Binding-site contacts:
Ligand atom O1 contacts residue VAL31 of chain 43.B at 3.4 Å (h-bond).
Ligand atom O4 contacts residue VAL31 of chain 43.B at 3.3 Å.
Ligand atom C6 contacts residue LEU24 of chain 43.B at 4.5 Å (hydrophobic).
Ligand atom C4 contacts residue VAL31 of chain 43.B at 3.8 Å (hydrophobic).
Ligand atom O1 contacts residue SER70 of chain 43.B at 4.2 Å.
Ligand atom C2 contacts residue VAL31 of chain 43.B at 4.0 Å (hydrophobic).
Ligand atom O3 contacts residue NAG1 of chain 43.R at 2.6 Å (h-bond).
Ligand atom O7 contacts residue ASN69 of chain 43.B at 3.8 Å.
Ligand atom C5 contacts residue MET33 of chain 43.B at 3.7 Å (hydrophobic).
Ligand atom C4 contacts residue NAG1 of chain 43.R at 3.2 Å.
Ligand atom C8 contacts residue ASN69 of chain 43.B at 3.4 Å.
Ligand atom C6 contacts residue ASN69 of chain 43.B at 4.4 Å.
Ligand atom O1 contacts residue MET33 of chain 43.B at 3.9 Å.
Ligand atom N2 contacts residue ASN69 of chain 43.B at 4.3 Å.
Ligand atom C3 contacts residue NAG1 of chain 43.R at 3.7 Å.
Ligand atom C1 contacts residue ASN69 of chain 43.B at 2.7 Å.
Ligand atom N2 contacts residue VAL31 of chain 43.B at 4.0 Å.
Ligand atom C8 contacts residue ARG57 of chain 43.B at 4.2 Å.
Ligand atom O3 contacts residue VAL31 of chain 43.B at 3.6 Å.
Ligand atom O5 contacts residue ASN69 of chain 43.B at 2.8 Å (h-bond).
Ligand atom C5 contacts residue VAL31 of chain 43.B at 4.2 Å (hydrophobic).
Ligand atom C5 contacts residue NAG1 of chain 43.R at 4.3 Å.
Ligand atom C7 contacts residue SER70 of chain 43.B at 4.4 Å.
Ligand atom C3 contacts residue VAL31 of chain 43.B at 3.0 Å (hydrophobic).
Ligand atom C5 contacts residue ASN69 of chain 43.B at 3.7 Å.
Ligand atom C8 contacts residue SER70 of chain 43.B at 3.7 Å.
Ligand atom C6 contacts residue NAG1 of chain 43.R at 4.3 Å.
Ligand atom C6 contacts residue MET33 of chain 43.B at 3.5 Å (hydrophobic).
Ligand atom C2 contacts residue ASN69 of chain 43.B at 4.2 Å.
Ligand atom O5 contacts residue MET33 of chain 43.B at 4.2 Å.
Ligand atom C7 contacts residue ASN69 of chain 43.B at 3.8 Å.
Ligand atom O4 contacts residue NAG1 of chain 43.R at 3.0 Å.
Ligand atom C1 contacts residue VAL31 of chain 43.B at 4.3 Å (hydrophobic).
Ligand atom O6 contacts residue NAG1 of chain 43.R at 3.0 Å.
Ligand atom O1 contacts residue ASN69 of chain 43.B at 2.1 Å (h-bond).

This small molecule binds to this protein.
Small molecule (SMILES): CC(=O)N[C@@H]1[C@@H](O)[C@H](O)[C@@H](CO)O[C@H]1O

Sequence of chain 43.B:
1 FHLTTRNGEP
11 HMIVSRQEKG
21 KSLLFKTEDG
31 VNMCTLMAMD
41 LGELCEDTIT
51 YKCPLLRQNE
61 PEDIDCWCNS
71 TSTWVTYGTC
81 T